Binding-site contacts:
Ligand atom O3 contacts residue ASP57 of chain 1.A at 3.2 Å (salt-bridge).
Ligand atom C5 contacts residue TYR111 of chain 1.A at 3.7 Å (hydrophobic).
Ligand atom C6 contacts residue TYR111 of chain 1.A at 3.3 Å (hydrophobic).
Ligand atom C2 contacts residue TYR59 of chain 1.A at 3.5 Å (hydrophobic).
Ligand atom C1 contacts residue TYR59 of chain 1.A at 3.5 Å (hydrophobic).
Ligand atom C8 contacts residue TYR115 of chain 1.A at 3.4 Å (hydrophobic).
Ligand atom O4 contacts residue SER108 of chain 1.A at 3.8 Å.
Ligand atom C6 contacts residue THR107 of chain 1.A at 3.7 Å.
Ligand atom O3 contacts residue TYR59 of chain 1.A at 3.1 Å (h-bond).
Ligand atom C6 contacts residue SER108 of chain 1.A at 3.0 Å.
Ligand atom O3 contacts residue TYR114 of chain 1.A at 3.7 Å.
Ligand atom N2 contacts residue SER108 of chain 1.A at 3.6 Å (h-bond).
Ligand atom C6 contacts residue TYR111 of chain 1.A at 3.7 Å (hydrophobic).
Ligand atom C8 contacts residue SER108 of chain 1.A at 3.8 Å.
Ligand atom O6 contacts residue TRP112 of chain 1.A at 3.4 Å (h-bond).
Ligand atom C7 contacts residue TYR115 of chain 1.A at 3.2 Å (hydrophobic).
Ligand atom C3 contacts residue TRP94 of chain 1.B at 3.6 Å (hydrophobic).
Ligand atom N2 contacts residue ASN265 of chain 1.H at 2.9 Å (h-bond).
Ligand atom C5 contacts residue GLN263 of chain 1.H at 3.5 Å.
Ligand atom C5 contacts residue ASN265 of chain 1.H at 3.6 Å.
Ligand atom O5 contacts residue ASN265 of chain 1.H at 2.4 Å (h-bond).
Ligand atom C1 contacts residue ASN265 of chain 1.H at 1.4 Å.
Ligand atom O7 contacts residue TYR115 of chain 1.A at 2.3 Å (h-bond).
Ligand atom O5 contacts residue SER108 of chain 1.A at 3.6 Å.
Ligand atom O4 contacts residue TYR111 of chain 1.A at 3.2 Å.
Ligand atom O2 contacts residue TYR59 of chain 1.A at 3.6 Å (h-bond).
Ligand atom O6 contacts residue HIS109 of chain 1.A at 3.6 Å.
Ligand atom C2 contacts residue TYR111 of chain 1.A at 3.3 Å (hydrophobic).
Ligand atom C3 contacts residue THR107 of chain 1.A at 3.6 Å.
Ligand atom O7 contacts residue ASN265 of chain 1.H at 3.3 Å (h-bond).
Ligand atom O3 contacts residue TRP94 of chain 1.B at 3.8 Å.
Ligand atom C5 contacts residue TYR111 of chain 1.A at 3.7 Å (hydrophobic).
Ligand atom C7 contacts residue ASN265 of chain 1.H at 3.3 Å.
Ligand atom N2 contacts residue THR107 of chain 1.A at 3.3 Å (h-bond).
Ligand atom O3 contacts residue ASN93 of chain 1.B at 2.9 Å (h-bond).
Ligand atom C5 contacts residue SER108 of chain 1.A at 3.4 Å.
Ligand atom O6 contacts residue SER108 of chain 1.A at 2.2 Å (h-bond).
Ligand atom C4 contacts residue SER108 of chain 1.A at 3.2 Å.
Ligand atom C2 contacts residue ASN265 of chain 1.H at 2.5 Å.
Ligand atom O2 contacts residue TYR111 of chain 1.A at 2.5 Å (h-bond).

Sequence of chain 1.A:
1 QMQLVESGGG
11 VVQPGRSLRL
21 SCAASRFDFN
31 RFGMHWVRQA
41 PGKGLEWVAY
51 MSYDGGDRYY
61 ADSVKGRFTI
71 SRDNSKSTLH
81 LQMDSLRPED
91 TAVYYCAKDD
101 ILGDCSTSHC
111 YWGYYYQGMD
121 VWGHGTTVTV

This protein binds this small molecule.
Small molecule (SMILES): CC(=O)N[C@H]1[C@H](O[C@H]2[C@H](O)[C@@H](NC(C)=O)CO[C@@H]2CO)O[C@H](CO)[C@@H](O[C@@H]2O[C@H](CO[C@H]3O[C@H](CO)[C@@H](O)[C@H](O[C@H]4O[C@H](CO)[C@@H](O)[C@H](O)[C@@H]4O[C@H]4O[C@H](CO)[C@@H](O)[C@H](O)[C@@H]4O)[C@@H]3O)[C@@H](O)[C@H](O[C@H]3O[C@H](CO)[C@@H](O)[C@H](O)[C@@H]3O[C@H]3O[C@H](CO)[C@@H](O)[C@H](O)[C@@H]3O)[C@@H]2O)[C@@H]1O

Sequence of chain 1.B:
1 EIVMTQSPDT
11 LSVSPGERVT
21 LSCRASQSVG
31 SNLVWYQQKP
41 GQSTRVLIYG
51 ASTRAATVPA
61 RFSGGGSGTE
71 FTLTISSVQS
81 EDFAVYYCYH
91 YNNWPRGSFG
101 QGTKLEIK

Sequence of chain 1.H:
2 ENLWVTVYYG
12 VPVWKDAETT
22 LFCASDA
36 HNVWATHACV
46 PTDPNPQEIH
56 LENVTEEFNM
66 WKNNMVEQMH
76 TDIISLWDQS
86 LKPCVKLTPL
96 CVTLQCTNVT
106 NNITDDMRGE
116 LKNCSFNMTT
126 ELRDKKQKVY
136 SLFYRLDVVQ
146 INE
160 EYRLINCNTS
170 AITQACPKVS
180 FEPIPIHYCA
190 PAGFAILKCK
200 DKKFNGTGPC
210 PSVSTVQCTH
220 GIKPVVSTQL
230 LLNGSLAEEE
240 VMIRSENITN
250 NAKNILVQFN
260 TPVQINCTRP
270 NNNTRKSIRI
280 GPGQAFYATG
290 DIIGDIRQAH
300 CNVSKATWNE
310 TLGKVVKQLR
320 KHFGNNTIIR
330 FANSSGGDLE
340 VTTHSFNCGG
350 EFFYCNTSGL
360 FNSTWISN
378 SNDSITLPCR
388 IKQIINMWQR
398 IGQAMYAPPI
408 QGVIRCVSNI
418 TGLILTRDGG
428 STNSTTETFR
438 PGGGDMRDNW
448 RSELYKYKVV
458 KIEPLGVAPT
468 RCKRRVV